Binding-site contacts:
Ligand atom N20 contacts residue LEU100 of chain 1.A at 3.9 Å.
Ligand atom C2 contacts residue TYR181 of chain 1.A at 3.6 Å (hydrophobic).
Ligand atom F11 contacts residue TYR181 of chain 1.A at 3.8 Å.
Ligand atom C17 contacts residue VAL106 of chain 1.A at 4.0 Å (hydrophobic).
Ligand atom C2 contacts residue PRO95 of chain 1.A at 4.0 Å (hydrophobic).
Ligand atom F10 contacts residue GLY190 of chain 1.A at 3.6 Å.
Ligand atom C8 contacts residue TYR181 of chain 1.A at 4.0 Å (hydrophobic).
Ligand atom C3 contacts residue TYR181 of chain 1.A at 3.5 Å (hydrophobic).
Ligand atom F11 contacts residue GLY190 of chain 1.A at 3.8 Å.
Ligand atom C5 contacts residue TYR188 of chain 1.A at 3.7 Å (hydrophobic).
Ligand atom C3 contacts residue PRO95 of chain 1.A at 3.8 Å (hydrophobic).
Ligand atom C19 contacts residue LEU100 of chain 1.A at 3.8 Å (hydrophobic).
Ligand atom C17 contacts residue HIS235 of chain 1.A at 3.9 Å.
Ligand atom C2 contacts residue LEU100 of chain 1.A at 3.7 Å (hydrophobic).
Ligand atom O14 contacts residue TYR181 of chain 1.A at 3.6 Å.
Ligand atom C8 contacts residue TYR188 of chain 1.A at 3.8 Å (hydrophobic).
Ligand atom O14 contacts residue LEU100 of chain 1.A at 4.0 Å.
Ligand atom N20 contacts residue LYS103 of chain 1.A at 3.3 Å.
Ligand atom C13 contacts residue LYS103 of chain 1.A at 3.9 Å.
Ligand atom F10 contacts residue VAL106 of chain 1.A at 3.5 Å.
Ligand atom C5 contacts residue TYR181 of chain 1.A at 3.8 Å (hydrophobic).
Ligand atom F11 contacts residue TYR188 of chain 1.A at 3.3 Å.
Ligand atom C4 contacts residue TYR181 of chain 1.A at 3.6 Å (hydrophobic).
Ligand atom C5 contacts residue LEU234 of chain 1.A at 3.7 Å (hydrophobic).
Ligand atom C17 contacts residue LEU234 of chain 1.A at 3.8 Å (hydrophobic).
Ligand atom S12 contacts residue VAL179 of chain 1.A at 3.8 Å.
Ligand atom C6 contacts residue TYR188 of chain 1.A at 3.7 Å (hydrophobic).
Ligand atom C1 contacts residue TYR181 of chain 1.A at 3.6 Å (hydrophobic).
Ligand atom F11 contacts residue VAL179 of chain 1.A at 3.3 Å.
Ligand atom N20 contacts residue LYS101 of chain 1.A at 3.0 Å (salt-bridge).
Ligand atom C18 contacts residue TYR318 of chain 1.A at 3.5 Å (hydrophobic).
Ligand atom F10 contacts residue VAL189 of chain 1.A at 3.7 Å.
Ligand atom C4 contacts residue TRP229 of chain 1.A at 3.8 Å (hydrophobic).
Ligand atom N7 contacts residue TYR188 of chain 1.A at 3.0 Å.
Ligand atom C18 contacts residue HIS235 of chain 1.A at 3.7 Å.
Ligand atom C6 contacts residue TYR181 of chain 1.A at 3.9 Å (hydrophobic).
Ligand atom C19 contacts residue LYS101 of chain 1.A at 3.0 Å.
Ligand atom C4 contacts residue LEU234 of chain 1.A at 3.9 Å (hydrophobic).
Ligand atom F10 contacts residue TYR188 of chain 1.A at 3.7 Å.
Ligand atom C19 contacts residue LYS103 of chain 1.A at 3.8 Å.

Sequence of chain 1.A:
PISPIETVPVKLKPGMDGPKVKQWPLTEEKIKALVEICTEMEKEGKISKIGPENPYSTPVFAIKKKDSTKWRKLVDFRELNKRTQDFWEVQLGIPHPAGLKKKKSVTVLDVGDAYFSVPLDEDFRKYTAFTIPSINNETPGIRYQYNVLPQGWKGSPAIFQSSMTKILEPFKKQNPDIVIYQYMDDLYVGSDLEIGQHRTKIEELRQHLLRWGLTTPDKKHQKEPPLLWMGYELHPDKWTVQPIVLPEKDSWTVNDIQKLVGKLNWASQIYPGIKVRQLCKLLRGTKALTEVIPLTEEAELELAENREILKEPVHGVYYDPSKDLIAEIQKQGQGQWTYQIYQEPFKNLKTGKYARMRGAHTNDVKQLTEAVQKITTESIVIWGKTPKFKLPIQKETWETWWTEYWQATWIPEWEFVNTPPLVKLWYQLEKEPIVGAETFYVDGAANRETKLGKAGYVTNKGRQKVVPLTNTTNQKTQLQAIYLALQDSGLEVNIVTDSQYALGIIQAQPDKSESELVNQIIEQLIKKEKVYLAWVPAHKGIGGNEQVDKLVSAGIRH

The protein below binds the small molecule below.
Small molecule (SMILES): Cc1ccnc(SC(F)(F)c2nc3ccccc3o2)n1